Sequence of chain 3.A:
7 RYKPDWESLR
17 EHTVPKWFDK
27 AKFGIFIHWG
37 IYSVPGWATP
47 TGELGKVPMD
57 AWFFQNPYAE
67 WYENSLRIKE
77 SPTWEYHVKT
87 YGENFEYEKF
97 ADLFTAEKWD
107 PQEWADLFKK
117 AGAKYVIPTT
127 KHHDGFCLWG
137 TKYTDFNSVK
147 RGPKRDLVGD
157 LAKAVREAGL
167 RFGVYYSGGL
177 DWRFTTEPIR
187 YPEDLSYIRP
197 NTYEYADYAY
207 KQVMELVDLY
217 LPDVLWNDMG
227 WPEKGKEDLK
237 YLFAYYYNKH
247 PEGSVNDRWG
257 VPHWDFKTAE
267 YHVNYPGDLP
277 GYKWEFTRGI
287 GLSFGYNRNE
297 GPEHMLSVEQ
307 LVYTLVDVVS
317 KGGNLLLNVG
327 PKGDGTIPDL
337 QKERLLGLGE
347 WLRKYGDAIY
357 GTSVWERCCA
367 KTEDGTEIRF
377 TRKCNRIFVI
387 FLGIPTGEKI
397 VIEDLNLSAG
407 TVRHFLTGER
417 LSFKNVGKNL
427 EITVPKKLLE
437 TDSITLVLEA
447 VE

Binding-site contacts:
Ligand atom CAY contacts residue GLU266 of chain 3.A at 3.4 Å.
Ligand atom CAA contacts residue HIS34 of chain 3.A at 3.2 Å.
Ligand atom CAG contacts residue ARG254 of chain 3.A at 3.7 Å.
Ligand atom CAR contacts residue ARG254 of chain 3.A at 3.7 Å.
Ligand atom CAM contacts residue LEU50 of chain 3.A at 3.3 Å (hydrophobic).
Ligand atom CAV contacts residue TRP67 of chain 3.A at 3.7 Å (hydrophobic).
Ligand atom CAW contacts residue HIS129 of chain 3.A at 3.3 Å.
Ligand atom OAC contacts residue TYR171 of chain 3.A at 3.2 Å (h-bond).
Ligand atom CAK contacts residue MET55 of chain 3.A at 3.4 Å (hydrophobic).
Ligand atom OAC contacts residue HIS34 of chain 3.A at 2.6 Å (h-bond).
Ligand atom CAI contacts residue GLU266 of chain 3.A at 3.7 Å.
Ligand atom CAV contacts residue GLU66 of chain 3.A at 3.1 Å.
Ligand atom OAD contacts residue HIS129 of chain 3.A at 3.5 Å (h-bond).
Ligand atom CAI contacts residue ARG254 of chain 3.A at 3.5 Å.
Ligand atom OAC contacts residue ASP224 of chain 3.A at 3.5 Å (salt-bridge).
Ligand atom CAF contacts residue ASN270 of chain 3.A at 3.5 Å.
Ligand atom CAV contacts residue HIS128 of chain 3.A at 3.7 Å.
Ligand atom OAE contacts residue TRP67 of chain 3.A at 3.0 Å (h-bond).
Ligand atom CAY contacts residue ASP224 of chain 3.A at 3.2 Å.
Ligand atom OAE contacts residue HIS129 of chain 3.A at 2.8 Å (h-bond).
Ligand atom CAU contacts residue HIS128 of chain 3.A at 3.6 Å.
Ligand atom CAA contacts residue PHE290 of chain 3.A at 3.2 Å (hydrophobic).
Ligand atom OAD contacts residue GLU66 of chain 3.A at 2.7 Å (salt-bridge).
Ligand atom CAU contacts residue GLU66 of chain 3.A at 3.3 Å.
Ligand atom OAB contacts residue MET225 of chain 3.A at 3.7 Å.
Ligand atom CAO contacts residue GLU266 of chain 3.A at 3.6 Å.
Ligand atom NAP contacts residue ARG254 of chain 3.A at 3.5 Å (salt-bridge).
Ligand atom NAQ contacts residue ASP224 of chain 3.A at 2.7 Å (salt-bridge).
Ligand atom CAU contacts residue HIS34 of chain 3.A at 3.3 Å.
Ligand atom OAD contacts residue HIS128 of chain 3.A at 2.6 Å.
Ligand atom NAQ contacts residue GLU266 of chain 3.A at 3.3 Å (salt-bridge).
Ligand atom OAC contacts residue HIS128 of chain 3.A at 2.6 Å (h-bond).
Ligand atom CAO contacts residue ASP224 of chain 3.A at 3.0 Å.
Ligand atom OAB contacts residue ARG254 of chain 3.A at 3.7 Å.
Ligand atom CAO contacts residue ARG254 of chain 3.A at 3.5 Å.
Ligand atom CAT contacts residue PHE290 of chain 3.A at 3.6 Å (hydrophobic).
Ligand atom NAP contacts residue GLU266 of chain 3.A at 3.2 Å (salt-bridge).
Ligand atom OAD contacts residue TRP67 of chain 3.A at 3.0 Å (h-bond).
Ligand atom CAW contacts residue ASP224 of chain 3.A at 3.5 Å.
Ligand atom CAT contacts residue GLU266 of chain 3.A at 3.7 Å.

A protein and the small-molecule ligand that binds it are described below.
Small molecule (SMILES): C[C@@H]1N[C@H](CNC(=O)[C@H](c2ccccc2)C2CCCC2)[C@@H](O)[C@H](O)[C@@H]1O